Binding-site contacts:
Ligand atom C18 contacts residue MET267 of chain 1.D at 3.4 Å (hydrophobic).
Ligand atom C1 contacts residue VAL232 of chain 1.D at 3.3 Å (hydrophobic).
Ligand atom C5 contacts residue PHE283 of chain 1.D at 3.7 Å (hydrophobic).
Ligand atom C2 contacts residue SER231 of chain 1.D at 3.4 Å.
Ligand atom C15 contacts residue PRO266 of chain 1.D at 3.4 Å (hydrophobic).
Ligand atom C24 contacts residue TYR247 of chain 1.D at 3.6 Å (hydrophobic).
Ligand atom C9 contacts residue GLN280 of chain 1.D at 3.7 Å.
Ligand atom C17 contacts residue MET267 of chain 1.D at 3.2 Å (hydrophobic).
Ligand atom N19 contacts residue GLY279 of chain 1.D at 3.7 Å.
Ligand atom C7 contacts residue PHE283 of chain 1.D at 3.6 Å (hydrophobic).
Ligand atom C17 contacts residue TYR247 of chain 1.D at 3.4 Å (hydrophobic).
Ligand atom C20 contacts residue MET267 of chain 1.D at 3.3 Å (hydrophobic).
Ligand atom C23 contacts residue MET267 of chain 1.D at 3.4 Å (hydrophobic).
Ligand atom C11 contacts residue MET267 of chain 1.D at 3.4 Å (hydrophobic).
Ligand atom C12 contacts residue TYR247 of chain 1.D at 3.3 Å (hydrophobic).
Ligand atom C20 contacts residue GLY279 of chain 1.D at 3.6 Å.
Ligand atom C13 contacts residue VAL276 of chain 1.D at 3.6 Å (hydrophobic).
Ligand atom C22 contacts residue PHE283 of chain 1.D at 3.5 Å (hydrophobic).
Ligand atom C1 contacts residue SER231 of chain 1.D at 3.2 Å.
Ligand atom C1 contacts residue ILE246 of chain 1.D at 3.6 Å (hydrophobic).
Ligand atom C12 contacts residue MET267 of chain 1.D at 3.6 Å (hydrophobic).
Ligand atom C16 contacts residue MET267 of chain 1.D at 3.5 Å (hydrophobic).
Ligand atom C24 contacts residue MET267 of chain 1.D at 3.6 Å (hydrophobic).
Ligand atom C17 contacts residue GLY279 of chain 1.D at 3.4 Å.
Ligand atom C8 contacts residue PHE250 of chain 1.D at 3.5 Å (hydrophobic).
Ligand atom N21 contacts residue TYR247 of chain 1.D at 2.4 Å (h-bond).
Ligand atom N21 contacts residue MET267 of chain 1.D at 3.3 Å.
Ligand atom C22 contacts residue TYR247 of chain 1.D at 3.7 Å (hydrophobic).
Ligand atom C11 contacts residue GLY279 of chain 1.D at 3.5 Å.
Ligand atom C24 contacts residue PHE250 of chain 1.D at 3.3 Å (hydrophobic).
Ligand atom C24 contacts residue GLN280 of chain 1.D at 3.6 Å.
Ligand atom C20 contacts residue TYR247 of chain 1.D at 3.4 Å (hydrophobic).
Ligand atom C15 contacts residue MET267 of chain 1.D at 3.5 Å (hydrophobic).
Ligand atom C6 contacts residue PHE283 of chain 1.D at 3.5 Å (hydrophobic).
Ligand atom N10 contacts residue GLN280 of chain 1.D at 3.0 Å (h-bond).
Ligand atom C22 contacts residue GLN280 of chain 1.D at 3.5 Å.
Ligand atom C14 contacts residue LYS272 of chain 1.D at 3.5 Å.
Ligand atom N19 contacts residue MET267 of chain 1.D at 3.1 Å (h-bond).
Ligand atom C9 contacts residue PHE250 of chain 1.D at 3.6 Å (hydrophobic).
Ligand atom C14 contacts residue GLU275 of chain 1.D at 3.7 Å.

Sequence of chain 1.D:
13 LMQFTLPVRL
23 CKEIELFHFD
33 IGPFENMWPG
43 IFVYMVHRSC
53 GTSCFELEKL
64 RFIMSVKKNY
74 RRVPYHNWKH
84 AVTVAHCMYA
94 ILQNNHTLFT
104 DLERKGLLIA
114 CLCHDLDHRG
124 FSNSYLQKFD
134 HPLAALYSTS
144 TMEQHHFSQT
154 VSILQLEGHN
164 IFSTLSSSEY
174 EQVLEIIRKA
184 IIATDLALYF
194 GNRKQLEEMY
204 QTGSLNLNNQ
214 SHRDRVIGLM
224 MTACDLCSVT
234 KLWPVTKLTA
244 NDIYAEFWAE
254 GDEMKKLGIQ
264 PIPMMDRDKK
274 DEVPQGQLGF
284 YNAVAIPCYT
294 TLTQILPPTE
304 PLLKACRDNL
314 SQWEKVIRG

The protein below binds the small molecule below.
Small molecule (SMILES): Cn1cc(-c2ccccc2)nc1CCc1ccc2ccccc2n1